Sequence of chain 28.I:
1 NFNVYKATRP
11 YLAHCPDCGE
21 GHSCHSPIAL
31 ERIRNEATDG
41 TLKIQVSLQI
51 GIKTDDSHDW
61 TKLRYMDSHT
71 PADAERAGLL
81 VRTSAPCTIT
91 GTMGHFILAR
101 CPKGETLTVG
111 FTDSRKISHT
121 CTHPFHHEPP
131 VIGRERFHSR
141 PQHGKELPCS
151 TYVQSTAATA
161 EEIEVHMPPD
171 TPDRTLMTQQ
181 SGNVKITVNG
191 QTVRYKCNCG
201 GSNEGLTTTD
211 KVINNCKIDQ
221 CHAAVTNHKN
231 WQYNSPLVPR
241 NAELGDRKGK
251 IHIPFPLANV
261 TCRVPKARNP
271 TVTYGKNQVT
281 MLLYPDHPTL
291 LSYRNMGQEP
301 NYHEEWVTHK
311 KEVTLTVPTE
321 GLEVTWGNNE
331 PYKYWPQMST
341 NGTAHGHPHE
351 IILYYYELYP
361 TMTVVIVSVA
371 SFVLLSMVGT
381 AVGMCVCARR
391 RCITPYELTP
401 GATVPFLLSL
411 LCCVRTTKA

Sequence of chain 28.B:
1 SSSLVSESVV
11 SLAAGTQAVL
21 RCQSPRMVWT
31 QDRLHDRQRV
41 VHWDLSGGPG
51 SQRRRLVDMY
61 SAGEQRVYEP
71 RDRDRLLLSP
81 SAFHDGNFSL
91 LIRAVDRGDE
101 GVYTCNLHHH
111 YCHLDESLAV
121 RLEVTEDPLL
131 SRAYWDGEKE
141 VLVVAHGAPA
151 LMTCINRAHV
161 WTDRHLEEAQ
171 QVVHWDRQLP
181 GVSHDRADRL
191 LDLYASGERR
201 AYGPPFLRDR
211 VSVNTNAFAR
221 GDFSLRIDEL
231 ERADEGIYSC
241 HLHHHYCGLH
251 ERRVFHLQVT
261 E

A small-molecule ligand and the protein it binds are described below.
Small molecule (SMILES): CC(=O)N[C@@H]1[C@@H](O)[C@H](O)[C@@H](CO)O[C@H]1O

Sequence of chain 28.H:
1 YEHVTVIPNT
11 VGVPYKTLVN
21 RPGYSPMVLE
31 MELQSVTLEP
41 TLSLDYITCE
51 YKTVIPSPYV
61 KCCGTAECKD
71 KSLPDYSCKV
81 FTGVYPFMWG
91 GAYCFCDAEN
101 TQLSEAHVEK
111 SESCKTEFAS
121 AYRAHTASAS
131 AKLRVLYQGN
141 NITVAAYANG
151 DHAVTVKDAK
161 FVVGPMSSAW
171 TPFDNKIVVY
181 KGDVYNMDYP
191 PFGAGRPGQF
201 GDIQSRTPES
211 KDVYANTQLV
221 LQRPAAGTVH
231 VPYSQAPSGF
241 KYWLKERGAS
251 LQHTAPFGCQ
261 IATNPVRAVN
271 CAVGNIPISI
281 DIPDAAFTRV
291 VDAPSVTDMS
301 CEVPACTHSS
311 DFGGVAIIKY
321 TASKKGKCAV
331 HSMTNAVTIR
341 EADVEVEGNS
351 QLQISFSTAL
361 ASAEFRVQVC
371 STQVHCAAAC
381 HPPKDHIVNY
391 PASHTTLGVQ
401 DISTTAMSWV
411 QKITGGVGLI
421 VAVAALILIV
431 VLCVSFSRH

Binding-site contacts:
Ligand atom C3 contacts residue ASN259 of chain 28.I at 3.8 Å.
Ligand atom C8 contacts residue ASN259 of chain 28.I at 4.4 Å.
Ligand atom O5 contacts residue THR116 of chain 28.H at 4.3 Å.
Ligand atom C4 contacts residue LYS115 of chain 28.H at 4.5 Å.
Ligand atom C1 contacts residue ASN259 of chain 28.I at 1.4 Å.
Ligand atom O7 contacts residue ASN259 of chain 28.I at 2.8 Å (h-bond).
Ligand atom O7 contacts residue LYS181 of chain 28.H at 4.1 Å.
Ligand atom C2 contacts residue ASN259 of chain 28.I at 2.4 Å.
Ligand atom C5 contacts residue ASN259 of chain 28.I at 3.6 Å.
Ligand atom C6 contacts residue LYS115 of chain 28.H at 4.3 Å.
Ligand atom O6 contacts residue THR116 of chain 28.H at 3.5 Å.
Ligand atom N2 contacts residue ASN259 of chain 28.I at 3.0 Å (h-bond).
Ligand atom O5 contacts residue ASN259 of chain 28.I at 2.3 Å (h-bond).
Ligand atom O6 contacts residue LYS115 of chain 28.H at 3.7 Å.
Ligand atom C4 contacts residue ASN259 of chain 28.I at 4.1 Å.
Ligand atom C7 contacts residue ASN259 of chain 28.I at 3.1 Å.
Ligand atom O6 contacts residue ASN259 of chain 28.I at 4.5 Å.
Ligand atom C8 contacts residue GLU198 of chain 28.B at 4.1 Å.